Sequence of chain 1.B:
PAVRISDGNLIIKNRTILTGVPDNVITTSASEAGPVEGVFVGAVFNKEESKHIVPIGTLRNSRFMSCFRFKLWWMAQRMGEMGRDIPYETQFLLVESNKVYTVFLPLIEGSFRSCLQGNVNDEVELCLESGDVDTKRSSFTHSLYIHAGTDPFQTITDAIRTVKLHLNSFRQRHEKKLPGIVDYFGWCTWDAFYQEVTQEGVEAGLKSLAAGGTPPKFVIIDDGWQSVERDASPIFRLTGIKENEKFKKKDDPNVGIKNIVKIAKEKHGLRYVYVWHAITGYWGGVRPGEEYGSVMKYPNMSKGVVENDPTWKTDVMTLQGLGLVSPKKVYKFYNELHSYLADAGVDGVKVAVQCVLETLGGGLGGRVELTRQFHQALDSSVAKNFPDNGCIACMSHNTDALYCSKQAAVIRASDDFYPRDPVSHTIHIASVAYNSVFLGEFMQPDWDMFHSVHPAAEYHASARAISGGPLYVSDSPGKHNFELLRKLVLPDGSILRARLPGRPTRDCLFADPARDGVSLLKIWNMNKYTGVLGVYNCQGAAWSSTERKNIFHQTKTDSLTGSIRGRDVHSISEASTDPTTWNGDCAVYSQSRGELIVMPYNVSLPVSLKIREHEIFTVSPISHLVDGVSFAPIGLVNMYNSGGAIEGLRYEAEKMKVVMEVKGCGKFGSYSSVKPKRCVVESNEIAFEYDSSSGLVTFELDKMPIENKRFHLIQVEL

Binding-site contacts:
Ligand atom O3 contacts residue LYS75 of chain 1.B at 3.2 Å (salt-bridge).
Ligand atom O4 contacts residue MET426 of chain 1.B at 3.5 Å (h-bond).
Ligand atom C2 contacts residue TYR449 of chain 1.B at 3.7 Å (hydrophobic).
Ligand atom O3 contacts residue TRP78 of chain 1.B at 2.8 Å (h-bond).
Ligand atom O4 contacts residue LYS381 of chain 1.B at 2.9 Å (salt-bridge).
Ligand atom C6 contacts residue MET426 of chain 1.B at 3.6 Å (hydrophobic).
Ligand atom O6 contacts residue ASP244 of chain 1.B at 2.7 Å (salt-bridge).
Ligand atom C3 contacts residue ASP446 of chain 1.B at 3.6 Å.
Ligand atom O3 contacts residue TYR449 of chain 1.B at 3.3 Å.
Ligand atom C3 contacts residue TYR449 of chain 1.B at 3.5 Å (hydrophobic).
Ligand atom O2 contacts residue CYS425 of chain 1.B at 3.4 Å (h-bond).
Ligand atom C3 contacts residue ASP447 of chain 1.B at 3.5 Å.
Ligand atom C6 contacts residue TRP211 of chain 1.B at 3.5 Å (hydrophobic).
Ligand atom C4 contacts residue ASP243 of chain 1.B at 3.3 Å.
Ligand atom C4 contacts residue ASP447 of chain 1.B at 3.7 Å.
Ligand atom C6 contacts residue ASP243 of chain 1.B at 3.4 Å.
Ligand atom O4 contacts residue TRP78 of chain 1.B at 3.2 Å (h-bond).
Ligand atom C5 contacts residue TRP211 of chain 1.B at 3.7 Å (hydrophobic).
Ligand atom C6 contacts residue ASP244 of chain 1.B at 3.5 Å.
Ligand atom O3 contacts residue ARG443 of chain 1.B at 3.0 Å (salt-bridge).
Ligand atom C6 contacts residue TRP314 of chain 1.B at 3.6 Å (hydrophobic).
Ligand atom O6 contacts residue TRP314 of chain 1.B at 3.5 Å.
Ligand atom O6 contacts residue TRP211 of chain 1.B at 3.5 Å.
Ligand atom O4 contacts residue ASP243 of chain 1.B at 2.6 Å (salt-bridge).
Ligand atom C2 contacts residue CYS425 of chain 1.B at 3.6 Å (hydrophobic).
Ligand atom O5 contacts residue TRP314 of chain 1.B at 3.6 Å.
Ligand atom O2 contacts residue ARG443 of chain 1.B at 3.0 Å (salt-bridge).
Ligand atom C2 contacts residue ASP447 of chain 1.B at 3.7 Å.
Ligand atom O4 contacts residue TRP211 of chain 1.B at 3.4 Å.
Ligand atom O6 contacts residue ASP447 of chain 1.B at 3.1 Å (salt-bridge).
Ligand atom O3 contacts residue ASP446 of chain 1.B at 2.9 Å (salt-bridge).
Ligand atom O3 contacts residue TYR449 of chain 1.B at 3.7 Å.
Ligand atom C2 contacts residue ARG443 of chain 1.B at 3.7 Å.
Ligand atom O2 contacts residue LYS75 of chain 1.B at 3.1 Å (salt-bridge).
Ligand atom O2 contacts residue ASP447 of chain 1.B at 2.6 Å (salt-bridge).
Ligand atom O5 contacts residue TRP307 of chain 1.B at 3.6 Å.
Ligand atom O3 contacts residue MET480 of chain 1.B at 3.5 Å.
Ligand atom O4 contacts residue TRP307 of chain 1.B at 2.9 Å (h-bond).
Ligand atom C4 contacts residue LYS381 of chain 1.B at 3.8 Å.
Ligand atom O3 contacts residue LYS381 of chain 1.B at 2.8 Å (salt-bridge).

A protein and the small-molecule ligand that binds it are described below.
Small molecule (SMILES): OC[C@H]1O[C@H](OC[C@H]2O[C@H](OC[C@H]3O[C@H](O[C@]4(CO)O[C@H](CO)[C@@H](O)[C@@H]4O)[C@H](O)[C@@H](O)[C@@H]3O)[C@H](O)[C@@H](O)[C@H]2O)[C@H](O)[C@@H](O)[C@H]1O